A protein and the small-molecule ligand that binds it are described below.
Small molecule (SMILES): CCOC(=O)c1cc2cc(-c3ccncc3)ccc2[nH]1

Binding-site contacts:
Ligand atom C01 contacts residue PHE162 of chain 1.A at 3.7 Å (hydrophobic).
Ligand atom O05 contacts residue LEU225 of chain 1.A at 3.3 Å.
Ligand atom C01 contacts residue LEU159 of chain 1.A at 3.9 Å (hydrophobic).
Ligand atom C18 contacts residue LEU163 of chain 1.A at 4.1 Å (hydrophobic).
Ligand atom C17 contacts residue LEU226 of chain 1.A at 4.0 Å (hydrophobic).
Ligand atom C16 contacts residue LEU226 of chain 1.A at 3.4 Å (hydrophobic).
Ligand atom C12 contacts residue MET280 of chain 1.A at 4.0 Å (hydrophobic).
Ligand atom C19 contacts residue LEU163 of chain 1.A at 3.5 Å (hydrophobic).
Ligand atom C18 contacts residue ILE65 of chain 1.A at 4.0 Å (hydrophobic).
Ligand atom C17 contacts residue PHE380 of chain 1.A at 3.7 Å (hydrophobic).
Ligand atom C15 contacts residue LEU226 of chain 1.A at 4.0 Å (hydrophobic).
Ligand atom C10 contacts residue LEU226 of chain 1.A at 3.5 Å (hydrophobic).
Ligand atom C08 contacts residue LEU226 of chain 1.A at 3.8 Å (hydrophobic).
Ligand atom C16 contacts residue HEM1 of chain 1.B at 4.1 Å.
Ligand atom C08 contacts residue ILE229 of chain 1.A at 3.9 Å (hydrophobic).
Ligand atom C16 contacts residue GLY230 of chain 1.A at 3.6 Å.
Ligand atom N14 contacts residue HEM1 of chain 1.B at 2.1 Å.
Ligand atom C19 contacts residue ACT1 of chain 1.C at 3.8 Å.
Ligand atom C09 contacts residue LEU226 of chain 1.A at 3.4 Å (hydrophobic).
Ligand atom C01 contacts residue LEU163 of chain 1.A at 3.8 Å (hydrophobic).
Ligand atom C15 contacts residue GLY230 of chain 1.A at 3.4 Å.
Ligand atom O03 contacts residue ACT1 of chain 1.C at 3.7 Å.
Ligand atom O03 contacts residue LEU163 of chain 1.A at 3.6 Å.
Ligand atom C06 contacts residue LEU163 of chain 1.A at 3.7 Å (hydrophobic).
Ligand atom C09 contacts residue ILE229 of chain 1.A at 3.6 Å (hydrophobic).
Ligand atom C08 contacts residue LEU163 of chain 1.A at 4.0 Å (hydrophobic).
Ligand atom C18 contacts residue ACT1 of chain 1.C at 3.8 Å.
Ligand atom N14 contacts residue GLY230 of chain 1.A at 4.0 Å.
Ligand atom C07 contacts residue LEU163 of chain 1.A at 4.1 Å (hydrophobic).
Ligand atom N20 contacts residue LEU163 of chain 1.A at 3.4 Å.
Ligand atom O03 contacts residue LEU72 of chain 1.A at 3.4 Å.
Ligand atom C17 contacts residue ILE76 of chain 1.A at 4.2 Å (hydrophobic).
Ligand atom C15 contacts residue HEM1 of chain 1.B at 3.0 Å.
Ligand atom C02 contacts residue LEU72 of chain 1.A at 3.5 Å (hydrophobic).
Ligand atom C11 contacts residue LEU226 of chain 1.A at 4.0 Å (hydrophobic).
Ligand atom C13 contacts residue HEM1 of chain 1.B at 3.0 Å.
Ligand atom C06 contacts residue ACT1 of chain 1.C at 4.2 Å.
Ligand atom N20 contacts residue ACT1 of chain 1.C at 3.1 Å (h-bond).
Ligand atom C07 contacts residue ILE229 of chain 1.A at 3.7 Å (hydrophobic).
Ligand atom C18 contacts residue PHE380 of chain 1.A at 3.9 Å (hydrophobic).

Sequence of chain 1.A:
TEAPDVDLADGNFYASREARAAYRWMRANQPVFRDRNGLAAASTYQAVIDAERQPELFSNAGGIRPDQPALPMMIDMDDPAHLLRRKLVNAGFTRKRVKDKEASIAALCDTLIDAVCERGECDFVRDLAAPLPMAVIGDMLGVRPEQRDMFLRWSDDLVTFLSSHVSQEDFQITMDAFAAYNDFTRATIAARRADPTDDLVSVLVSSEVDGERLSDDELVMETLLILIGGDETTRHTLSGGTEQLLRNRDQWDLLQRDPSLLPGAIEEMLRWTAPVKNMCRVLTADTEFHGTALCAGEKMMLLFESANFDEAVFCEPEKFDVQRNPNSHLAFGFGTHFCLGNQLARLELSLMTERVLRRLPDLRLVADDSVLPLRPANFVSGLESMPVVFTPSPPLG